The protein below binds the small molecule below.
Small molecule (SMILES): CC(=O)N[C@H]1[C@H](O[C@H]2[C@H](O)[C@@H](NC(C)=O)CO[C@@H]2CO)O[C@H](CO)[C@@H](O[C@@H]2O[C@H](CO)[C@@H](O)[C@H](O[C@H]3O[C@H](CO)[C@@H](O)[C@H](O)[C@@H]3O)[C@@H]2O)[C@@H]1O

Sequence of chain 1.A:
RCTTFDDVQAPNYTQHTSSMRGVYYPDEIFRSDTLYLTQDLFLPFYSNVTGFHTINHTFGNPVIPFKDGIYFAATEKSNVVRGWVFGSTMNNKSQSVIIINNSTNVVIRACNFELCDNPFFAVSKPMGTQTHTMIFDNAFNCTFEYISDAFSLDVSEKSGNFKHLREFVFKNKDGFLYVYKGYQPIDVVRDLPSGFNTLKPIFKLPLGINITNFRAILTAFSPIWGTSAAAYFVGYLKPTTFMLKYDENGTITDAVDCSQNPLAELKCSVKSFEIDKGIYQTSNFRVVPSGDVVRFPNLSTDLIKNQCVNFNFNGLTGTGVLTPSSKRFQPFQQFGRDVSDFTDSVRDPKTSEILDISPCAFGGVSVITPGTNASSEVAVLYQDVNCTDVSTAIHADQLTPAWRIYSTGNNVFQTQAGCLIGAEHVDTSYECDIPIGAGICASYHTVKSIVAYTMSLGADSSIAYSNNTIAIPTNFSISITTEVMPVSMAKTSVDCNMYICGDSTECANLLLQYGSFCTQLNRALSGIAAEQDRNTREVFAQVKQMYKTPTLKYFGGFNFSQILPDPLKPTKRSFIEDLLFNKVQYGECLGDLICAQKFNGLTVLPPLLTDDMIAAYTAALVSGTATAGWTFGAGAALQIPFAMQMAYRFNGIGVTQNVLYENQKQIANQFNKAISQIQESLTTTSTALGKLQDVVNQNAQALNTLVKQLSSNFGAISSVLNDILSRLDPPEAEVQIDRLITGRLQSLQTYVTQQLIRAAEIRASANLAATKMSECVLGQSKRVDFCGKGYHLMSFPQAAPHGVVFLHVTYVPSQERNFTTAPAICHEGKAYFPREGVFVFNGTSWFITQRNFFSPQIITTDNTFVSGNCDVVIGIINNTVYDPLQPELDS

Binding-site contacts:
Ligand atom C8 contacts residue ASN1103 of chain 1.A at 4.4 Å.
Ligand atom O5 contacts residue ASN1103 of chain 1.A at 2.3 Å (h-bond).
Ligand atom C3 contacts residue ASN1103 of chain 1.A at 3.8 Å.
Ligand atom C1 contacts residue ASN1103 of chain 1.A at 1.4 Å.
Ligand atom N2 contacts residue ASN1103 of chain 1.A at 2.9 Å (h-bond).
Ligand atom C5 contacts residue ASN1103 of chain 1.A at 3.6 Å.
Ligand atom C7 contacts residue ASN1103 of chain 1.A at 3.2 Å.
Ligand atom C4 contacts residue ASN1103 of chain 1.A at 4.2 Å.
Ligand atom C2 contacts residue ASN1103 of chain 1.A at 2.5 Å.
Ligand atom O7 contacts residue ASN1103 of chain 1.A at 3.2 Å (h-bond).